Sequence of chain 1.I:
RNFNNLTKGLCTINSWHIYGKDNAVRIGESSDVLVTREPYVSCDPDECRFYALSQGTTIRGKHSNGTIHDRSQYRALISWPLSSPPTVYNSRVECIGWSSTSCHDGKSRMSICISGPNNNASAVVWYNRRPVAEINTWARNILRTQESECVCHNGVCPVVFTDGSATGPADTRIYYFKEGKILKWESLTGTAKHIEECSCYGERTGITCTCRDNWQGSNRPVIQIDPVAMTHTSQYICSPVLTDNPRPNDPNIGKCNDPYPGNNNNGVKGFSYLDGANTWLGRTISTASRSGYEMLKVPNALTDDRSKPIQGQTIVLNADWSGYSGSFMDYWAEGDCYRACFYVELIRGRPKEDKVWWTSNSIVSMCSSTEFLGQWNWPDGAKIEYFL

Binding-site contacts:
Ligand atom C7 contacts residue PHE44 of chain 1.I at 4.1 Å (hydrophobic).
Ligand atom C8 contacts residue PHE44 of chain 1.I at 3.0 Å (hydrophobic).
Ligand atom N2 contacts residue ASN46 of chain 1.I at 2.8 Å (h-bond).
Ligand atom C3 contacts residue ASN195 of chain 1.I at 3.8 Å.
Ligand atom C7 contacts residue ASN195 of chain 1.I at 4.0 Å.
Ligand atom C2 contacts residue ASN195 of chain 1.I at 3.8 Å.
Ligand atom C8 contacts residue ASN43 of chain 1.I at 3.9 Å.
Ligand atom O7 contacts residue ASN46 of chain 1.I at 3.9 Å.
Ligand atom N2 contacts residue ASN195 of chain 1.I at 3.1 Å (h-bond).
Ligand atom O5 contacts residue ASN46 of chain 1.I at 2.4 Å (h-bond).
Ligand atom C1 contacts residue ASN195 of chain 1.I at 3.8 Å.
Ligand atom C3 contacts residue ASN46 of chain 1.I at 3.7 Å.
Ligand atom C4 contacts residue ASN46 of chain 1.I at 4.2 Å.
Ligand atom O5 contacts residue HIS194 of chain 1.I at 4.5 Å.
Ligand atom C1 contacts residue ASN46 of chain 1.I at 1.4 Å.
Ligand atom C5 contacts residue ASN46 of chain 1.I at 3.7 Å.
Ligand atom C7 contacts residue ASN46 of chain 1.I at 3.5 Å.
Ligand atom C8 contacts residue ASN46 of chain 1.I at 4.1 Å.
Ligand atom C8 contacts residue ASN195 of chain 1.I at 4.0 Å.
Ligand atom C2 contacts residue ASN46 of chain 1.I at 2.4 Å.
Ligand atom C5 contacts residue ASN195 of chain 1.I at 4.4 Å.
Ligand atom O3 contacts residue ASN195 of chain 1.I at 4.4 Å.

This protein binds this small molecule.
Small molecule (SMILES): CC(=O)N[C@@H]1[C@@H](O)[C@H](O)[C@@H](CO)O[C@H]1O